Sequence of chain 2.A:
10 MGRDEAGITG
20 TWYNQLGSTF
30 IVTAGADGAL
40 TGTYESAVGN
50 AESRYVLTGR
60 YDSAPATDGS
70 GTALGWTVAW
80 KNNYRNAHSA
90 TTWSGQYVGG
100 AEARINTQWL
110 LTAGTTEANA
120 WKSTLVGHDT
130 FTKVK

This small molecule binds to this protein.
Small molecule (SMILES): O=C(CCCC[C@@H]1SC[C@@H]2NC(=O)N[C@@H]21)NCCN12CCc3ccccn3->[Cu]<-1<-n1ccccc1CC2

Binding-site contacts:
Ligand atom C6 contacts residue SER45 of chain 2.A at 3.4 Å.
Ligand atom S1 contacts residue TRP92 of chain 2.A at 3.7 Å.
Ligand atom C5 contacts residue TRP120 of chain 4.A at 3.6 Å (hydrophobic).
Ligand atom C9 contacts residue TRP79 of chain 2.A at 3.5 Å (hydrophobic).
Ligand atom S1 contacts residue THR90 of chain 2.A at 3.4 Å (h-bond).
Ligand atom N2 contacts residue VAL47 of chain 2.A at 3.6 Å.
Ligand atom N2 contacts residue SER45 of chain 2.A at 3.0 Å (h-bond).
Ligand atom C26 contacts residue GOL1 of chain 2.D at 3.2 Å.
Ligand atom C10 contacts residue ASN49 of chain 2.A at 3.7 Å.
Ligand atom C26 contacts residue LYS121 of chain 4.A at 3.8 Å.
Ligand atom C25 contacts residue GOL1 of chain 2.D at 2.8 Å.
Ligand atom O2 contacts residue GLY48 of chain 2.A at 3.5 Å.
Ligand atom C7 contacts residue TRP79 of chain 2.A at 3.7 Å (hydrophobic).
Ligand atom N3 contacts residue SER88 of chain 2.A at 3.0 Å (h-bond).
Ligand atom C11 contacts residue LEU110 of chain 2.A at 3.8 Å (hydrophobic).
Ligand atom C1 contacts residue ASN23 of chain 2.A at 3.7 Å.
Ligand atom C1 contacts residue TYR43 of chain 2.A at 3.5 Å (hydrophobic).
Ligand atom C1 contacts residue LEU25 of chain 2.A at 3.6 Å (hydrophobic).
Ligand atom S1 contacts residue TRP79 of chain 2.A at 3.6 Å.
Ligand atom N1 contacts residue ASP128 of chain 2.A at 2.8 Å (salt-bridge).
Ligand atom O1 contacts residue TYR43 of chain 2.A at 2.6 Å (h-bond).
Ligand atom C6 contacts residue VAL47 of chain 2.A at 3.7 Å (hydrophobic).
Ligand atom C14 contacts residue ALA112 of chain 2.A at 3.5 Å (hydrophobic).
Ligand atom N2 contacts residue LEU25 of chain 2.A at 3.8 Å.
Ligand atom C1 contacts residue ASP128 of chain 2.A at 3.6 Å.
Ligand atom O2 contacts residue ASN49 of chain 2.A at 2.8 Å (h-bond).
Ligand atom C24 contacts residue GOL1 of chain 2.D at 3.8 Å.
Ligand atom C4 contacts residue VAL47 of chain 2.A at 3.8 Å (hydrophobic).
Ligand atom O1 contacts residue SER27 of chain 2.A at 2.6 Å (h-bond).
Ligand atom C2 contacts residue TRP108 of chain 2.A at 3.8 Å (hydrophobic).
Ligand atom C1 contacts residue SER27 of chain 2.A at 3.7 Å.
Ligand atom O1 contacts residue ASN23 of chain 2.A at 2.9 Å (h-bond).
Ligand atom O1 contacts residue ASP128 of chain 2.A at 3.8 Å.
Ligand atom C3 contacts residue TRP108 of chain 2.A at 3.4 Å (hydrophobic).
Ligand atom C13 contacts residue ALA112 of chain 2.A at 3.8 Å (hydrophobic).
Ligand atom C9 contacts residue ASN49 of chain 2.A at 3.6 Å.
Ligand atom C11 contacts residue SER88 of chain 2.A at 3.6 Å.
Ligand atom C4 contacts residue TRP120 of chain 4.A at 3.7 Å (hydrophobic).
Ligand atom C8 contacts residue TRP79 of chain 2.A at 3.8 Å (hydrophobic).
Ligand atom N1 contacts residue LEU25 of chain 2.A at 3.7 Å.

Sequence of chain 4.A:
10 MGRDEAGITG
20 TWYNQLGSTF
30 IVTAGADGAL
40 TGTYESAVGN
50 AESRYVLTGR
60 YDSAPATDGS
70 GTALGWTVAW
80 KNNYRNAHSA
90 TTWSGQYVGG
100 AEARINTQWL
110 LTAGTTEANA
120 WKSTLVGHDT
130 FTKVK